A small-molecule ligand and the protein it binds are described below.
Small molecule (SMILES): CC(=O)N[C@@H]1[C@@H](O)[C@H](O)[C@@H](CO)O[C@H]1O

Binding-site contacts:
Ligand atom O5 contacts residue GLN19 of chain 1.F at 4.0 Å.
Ligand atom O7 contacts residue ASN27 of chain 1.F at 2.8 Å (h-bond).
Ligand atom C7 contacts residue ASN27 of chain 1.F at 3.3 Å.
Ligand atom C3 contacts residue ASN27 of chain 1.F at 3.9 Å.
Ligand atom C8 contacts residue LYS26 of chain 1.F at 4.2 Å.
Ligand atom O5 contacts residue ASN27 of chain 1.F at 2.3 Å (h-bond).
Ligand atom C1 contacts residue ASN27 of chain 1.F at 1.6 Å.
Ligand atom C4 contacts residue ASN27 of chain 1.F at 4.4 Å.
Ligand atom C2 contacts residue ASN27 of chain 1.F at 2.6 Å.
Ligand atom O6 contacts residue GLN19 of chain 1.F at 4.3 Å.
Ligand atom C1 contacts residue GLN19 of chain 1.F at 4.5 Å.
Ligand atom C5 contacts residue ASN27 of chain 1.F at 3.7 Å.
Ligand atom O7 contacts residue LYS26 of chain 1.F at 4.4 Å.
Ligand atom N2 contacts residue ASN27 of chain 1.F at 3.2 Å (h-bond).

Sequence of chain 1.F:
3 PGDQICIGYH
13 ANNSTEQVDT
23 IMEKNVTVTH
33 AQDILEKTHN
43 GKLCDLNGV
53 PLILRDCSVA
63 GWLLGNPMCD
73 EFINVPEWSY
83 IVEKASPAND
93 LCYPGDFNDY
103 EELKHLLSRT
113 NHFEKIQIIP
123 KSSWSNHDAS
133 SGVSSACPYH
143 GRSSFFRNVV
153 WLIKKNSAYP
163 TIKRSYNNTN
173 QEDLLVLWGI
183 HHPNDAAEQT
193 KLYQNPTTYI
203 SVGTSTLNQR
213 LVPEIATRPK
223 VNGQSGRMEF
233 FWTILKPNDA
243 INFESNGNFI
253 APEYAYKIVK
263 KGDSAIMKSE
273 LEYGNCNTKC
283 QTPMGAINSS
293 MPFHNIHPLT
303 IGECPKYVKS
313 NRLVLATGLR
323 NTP